Binding-site contacts:
Ligand atom CAO contacts residue ASP224 of chain 1.B at 3.3 Å.
Ligand atom NAL contacts residue GLU266 of chain 1.B at 3.5 Å (salt-bridge).
Ligand atom OAE contacts residue HIS128 of chain 1.B at 2.9 Å.
Ligand atom OAB contacts residue ASP224 of chain 1.B at 3.0 Å (salt-bridge).
Ligand atom CAG contacts residue ASN270 of chain 1.B at 3.0 Å.
Ligand atom CAS contacts residue GLU266 of chain 1.B at 3.3 Å.
Ligand atom CAJ contacts residue GLU266 of chain 1.B at 3.5 Å.
Ligand atom CAT contacts residue GLU266 of chain 1.B at 3.5 Å.
Ligand atom CAA contacts residue GLU266 of chain 1.B at 3.5 Å.
Ligand atom OAE contacts residue TRP67 of chain 1.B at 3.2 Å (h-bond).
Ligand atom CAQ contacts residue ARG254 of chain 1.B at 3.5 Å.
Ligand atom CAJ contacts residue ARG254 of chain 1.B at 3.5 Å.
Ligand atom CAH contacts residue ARG254 of chain 1.B at 3.6 Å.
Ligand atom CAP contacts residue ARG254 of chain 1.B at 3.3 Å.
Ligand atom CAW contacts residue GLU66 of chain 1.B at 3.3 Å.
Ligand atom NAL contacts residue ARG254 of chain 1.B at 3.5 Å (salt-bridge).
Ligand atom CAT contacts residue ASP224 of chain 1.B at 3.2 Å.
Ligand atom CAW contacts residue TYR64 of chain 1.B at 3.6 Å (hydrophobic).
Ligand atom CAG contacts residue THR264 of chain 1.B at 3.3 Å.
Ligand atom CAU contacts residue HIS34 of chain 1.B at 3.4 Å.
Ligand atom NAL contacts residue ASP224 of chain 1.B at 3.5 Å (salt-bridge).
Ligand atom CAR contacts residue ARG254 of chain 1.B at 3.4 Å.
Ligand atom OAD contacts residue TRP67 of chain 1.B at 2.7 Å (h-bond).
Ligand atom OAC contacts residue TYR171 of chain 1.B at 3.3 Å (h-bond).
Ligand atom OAC contacts residue ASP224 of chain 1.B at 3.4 Å (salt-bridge).
Ligand atom OAD contacts residue HIS129 of chain 1.B at 2.7 Å (h-bond).
Ligand atom CAA contacts residue PHE290 of chain 1.B at 3.6 Å (hydrophobic).
Ligand atom OAC contacts residue HIS128 of chain 1.B at 2.9 Å (h-bond).
Ligand atom OAC contacts residue HIS34 of chain 1.B at 2.7 Å (h-bond).
Ligand atom NAM contacts residue GLU266 of chain 1.B at 3.1 Å (salt-bridge).
Ligand atom NAM contacts residue ASP224 of chain 1.B at 2.6 Å (salt-bridge).
Ligand atom OAE contacts residue GLU66 of chain 1.B at 2.7 Å (salt-bridge).
Ligand atom CAV contacts residue ASP224 of chain 1.B at 3.5 Å.
Ligand atom NAM contacts residue ARG254 of chain 1.B at 3.7 Å.
Ligand atom OAB contacts residue MET225 of chain 1.B at 3.2 Å (h-bond).
Ligand atom CAF contacts residue ASN270 of chain 1.B at 3.1 Å.
Ligand atom CAV contacts residue HIS129 of chain 1.B at 3.3 Å.
Ligand atom OAN contacts residue ARG254 of chain 1.B at 3.5 Å.
Ligand atom CAK contacts residue ASP224 of chain 1.B at 3.2 Å.
Ligand atom CAO contacts residue ARG254 of chain 1.B at 3.4 Å.

The small molecule below binds the protein below.
Small molecule (SMILES): C[C@@H]1N[C@H](CNC(=O)c2cc3ccccc3o2)[C@@H](O)[C@H](O)[C@@H]1O

Sequence of chain 1.B:
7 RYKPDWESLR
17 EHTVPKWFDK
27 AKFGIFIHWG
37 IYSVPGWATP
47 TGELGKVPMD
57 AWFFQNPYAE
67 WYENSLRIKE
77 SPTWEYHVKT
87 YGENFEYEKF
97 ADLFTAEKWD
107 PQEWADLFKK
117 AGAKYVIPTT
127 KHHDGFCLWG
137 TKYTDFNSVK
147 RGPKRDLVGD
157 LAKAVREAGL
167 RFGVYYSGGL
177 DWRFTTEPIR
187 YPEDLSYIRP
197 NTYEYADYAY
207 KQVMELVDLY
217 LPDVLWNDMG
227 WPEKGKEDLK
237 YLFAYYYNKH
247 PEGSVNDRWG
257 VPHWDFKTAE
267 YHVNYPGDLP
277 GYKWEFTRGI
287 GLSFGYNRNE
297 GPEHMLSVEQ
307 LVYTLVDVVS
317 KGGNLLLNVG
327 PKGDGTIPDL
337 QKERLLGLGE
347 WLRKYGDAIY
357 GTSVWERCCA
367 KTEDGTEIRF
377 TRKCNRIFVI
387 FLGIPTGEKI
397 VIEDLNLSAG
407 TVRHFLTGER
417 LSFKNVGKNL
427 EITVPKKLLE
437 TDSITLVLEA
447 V